This protein binds this small molecule.
Small molecule (SMILES): Cc1cccc(Nc2nc(N[C@@H]3CCCC[C@@H]3N)ncc2C(N)=O)c1

Sequence of chain 1.A:
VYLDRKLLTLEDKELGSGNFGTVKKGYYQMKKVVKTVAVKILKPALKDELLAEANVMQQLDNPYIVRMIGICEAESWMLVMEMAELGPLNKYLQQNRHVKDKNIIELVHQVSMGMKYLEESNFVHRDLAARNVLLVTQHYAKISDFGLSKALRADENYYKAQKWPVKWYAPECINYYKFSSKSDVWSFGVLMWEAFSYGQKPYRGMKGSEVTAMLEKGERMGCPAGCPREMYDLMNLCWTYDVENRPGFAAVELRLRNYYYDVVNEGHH

Binding-site contacts:
Ligand atom C15 contacts residue PRO103 of chain 1.A at 3.9 Å (hydrophobic).
Ligand atom N25 contacts residue ASN147 of chain 1.A at 3.0 Å (h-bond).
Ligand atom C24 contacts residue ASP160 of chain 1.A at 3.7 Å.
Ligand atom N25 contacts residue ASP160 of chain 1.A at 2.7 Å (salt-bridge).
Ligand atom N9 contacts residue ALA48 of chain 1.A at 3.9 Å.
Ligand atom C14 contacts residue LEU25 of chain 1.A at 3.5 Å (hydrophobic).
Ligand atom N25 contacts residue ARG146 of chain 1.A at 2.9 Å (salt-bridge).
Ligand atom C16 contacts residue PRO103 of chain 1.A at 3.9 Å (hydrophobic).
Ligand atom C24 contacts residue ARG146 of chain 1.A at 3.5 Å.
Ligand atom N9 contacts residue GLU97 of chain 1.A at 3.0 Å (salt-bridge).
Ligand atom C3 contacts residue SER159 of chain 1.A at 3.5 Å.
Ligand atom C13 contacts residue VAL33 of chain 1.A at 3.9 Å (hydrophobic).
Ligand atom C20 contacts residue VAL33 of chain 1.A at 3.9 Å (hydrophobic).
Ligand atom C16 contacts residue LEU25 of chain 1.A at 3.7 Å (hydrophobic).
Ligand atom C2 contacts residue ASP160 of chain 1.A at 3.6 Å.
Ligand atom C6 contacts residue LEU149 of chain 1.A at 3.4 Å (hydrophobic).
Ligand atom N9 contacts residue VAL81 of chain 1.A at 3.7 Å.
Ligand atom N11 contacts residue LEU149 of chain 1.A at 3.3 Å.
Ligand atom O10 contacts residue ALA48 of chain 1.A at 3.4 Å.
Ligand atom C21 contacts residue SER27 of chain 1.A at 3.3 Å.
Ligand atom C15 contacts residue GLY102 of chain 1.A at 3.7 Å.
Ligand atom C18 contacts residue GLY102 of chain 1.A at 3.6 Å.
Ligand atom N5 contacts residue SER159 of chain 1.A at 3.2 Å (h-bond).
Ligand atom C19 contacts residue ASP160 of chain 1.A at 3.6 Å.
Ligand atom C3 contacts residue MET96 of chain 1.A at 3.6 Å (hydrophobic).
Ligand atom C18 contacts residue GLU100 of chain 1.A at 3.9 Å.
Ligand atom C8 contacts residue ALA48 of chain 1.A at 3.5 Å (hydrophobic).
Ligand atom C12 contacts residue LEU149 of chain 1.A at 3.6 Å (hydrophobic).
Ligand atom N1 contacts residue LEU149 of chain 1.A at 3.8 Å.
Ligand atom C20 contacts residue ASP160 of chain 1.A at 3.7 Å.
Ligand atom O10 contacts residue ALA99 of chain 1.A at 3.1 Å (h-bond).
Ligand atom N5 contacts residue ASP160 of chain 1.A at 3.6 Å (salt-bridge).
Ligand atom C23 contacts residue ARG146 of chain 1.A at 3.6 Å.
Ligand atom C17 contacts residue ALA99 of chain 1.A at 3.9 Å (hydrophobic).
Ligand atom N7 contacts residue ASP160 of chain 1.A at 2.7 Å (salt-bridge).
Ligand atom N5 contacts residue LYS50 of chain 1.A at 3.9 Å.
Ligand atom O10 contacts residue MET98 of chain 1.A at 3.9 Å.
Ligand atom C14 contacts residue PRO103 of chain 1.A at 3.7 Å (hydrophobic).
Ligand atom C17 contacts residue GLY102 of chain 1.A at 3.8 Å.
Ligand atom C4 contacts residue LEU149 of chain 1.A at 3.8 Å (hydrophobic).